Sequence of chain 1.C:
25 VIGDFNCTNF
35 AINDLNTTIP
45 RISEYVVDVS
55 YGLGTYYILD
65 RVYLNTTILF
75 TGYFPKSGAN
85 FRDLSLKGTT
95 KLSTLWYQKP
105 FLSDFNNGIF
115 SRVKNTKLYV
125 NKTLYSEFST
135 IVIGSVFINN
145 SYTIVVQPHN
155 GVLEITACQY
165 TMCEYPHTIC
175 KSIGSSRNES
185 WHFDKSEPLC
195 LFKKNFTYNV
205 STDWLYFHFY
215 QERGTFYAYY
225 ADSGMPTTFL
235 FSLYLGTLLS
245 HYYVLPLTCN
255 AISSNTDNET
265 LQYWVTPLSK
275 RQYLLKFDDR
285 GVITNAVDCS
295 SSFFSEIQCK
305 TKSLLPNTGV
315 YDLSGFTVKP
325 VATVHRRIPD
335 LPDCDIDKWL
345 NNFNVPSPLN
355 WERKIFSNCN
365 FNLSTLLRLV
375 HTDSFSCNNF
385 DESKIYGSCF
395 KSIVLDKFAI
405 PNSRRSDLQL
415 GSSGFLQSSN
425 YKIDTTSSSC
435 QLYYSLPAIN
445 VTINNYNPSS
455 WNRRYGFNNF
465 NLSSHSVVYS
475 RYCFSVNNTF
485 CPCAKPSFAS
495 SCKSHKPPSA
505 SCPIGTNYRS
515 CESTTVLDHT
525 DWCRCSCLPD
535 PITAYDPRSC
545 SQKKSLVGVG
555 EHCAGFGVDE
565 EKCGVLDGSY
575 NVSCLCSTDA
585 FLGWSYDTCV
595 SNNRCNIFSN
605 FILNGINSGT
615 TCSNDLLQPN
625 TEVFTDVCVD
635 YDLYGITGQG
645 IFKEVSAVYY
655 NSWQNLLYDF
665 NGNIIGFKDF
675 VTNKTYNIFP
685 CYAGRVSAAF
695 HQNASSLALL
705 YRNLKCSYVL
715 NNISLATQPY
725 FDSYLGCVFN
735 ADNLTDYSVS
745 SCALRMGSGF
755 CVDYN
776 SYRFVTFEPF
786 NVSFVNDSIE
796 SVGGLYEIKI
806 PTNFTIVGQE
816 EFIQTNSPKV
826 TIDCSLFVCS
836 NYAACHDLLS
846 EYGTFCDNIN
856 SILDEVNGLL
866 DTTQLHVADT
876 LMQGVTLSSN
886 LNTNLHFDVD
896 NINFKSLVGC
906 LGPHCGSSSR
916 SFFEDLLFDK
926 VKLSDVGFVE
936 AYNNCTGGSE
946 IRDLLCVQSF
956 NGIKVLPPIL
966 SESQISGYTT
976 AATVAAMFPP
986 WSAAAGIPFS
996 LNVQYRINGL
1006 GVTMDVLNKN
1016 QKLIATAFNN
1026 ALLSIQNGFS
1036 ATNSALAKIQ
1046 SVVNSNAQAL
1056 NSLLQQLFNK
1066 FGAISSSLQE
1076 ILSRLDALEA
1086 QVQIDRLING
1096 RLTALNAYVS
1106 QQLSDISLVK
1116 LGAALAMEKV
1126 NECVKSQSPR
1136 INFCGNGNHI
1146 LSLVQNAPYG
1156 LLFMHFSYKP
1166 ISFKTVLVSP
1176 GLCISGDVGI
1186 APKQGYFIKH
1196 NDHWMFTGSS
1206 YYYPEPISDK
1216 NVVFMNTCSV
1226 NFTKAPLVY

This small molecule binds to this protein.
Small molecule (SMILES): CC(=O)N[C@@H]1[C@@H](O)[C@H](O)[C@@H](CO)O[C@H]1O

Binding-site contacts:
Ligand atom O4 contacts residue TYR539 of chain 1.C at 3.4 Å.
Ligand atom O6 contacts residue PHE365 of chain 1.A at 4.4 Å.
Ligand atom C7 contacts residue THR369 of chain 1.A at 4.5 Å.
Ligand atom C4 contacts residue ASN366 of chain 1.A at 4.3 Å.
Ligand atom C1 contacts residue ASN366 of chain 1.A at 1.4 Å.
Ligand atom C7 contacts residue ASN366 of chain 1.A at 3.3 Å.
Ligand atom O6 contacts residue ASN618 of chain 1.A at 3.6 Å.
Ligand atom C3 contacts residue ASN366 of chain 1.A at 3.8 Å.
Ligand atom C7 contacts residue ALA538 of chain 1.C at 4.2 Å (hydrophobic).
Ligand atom C3 contacts residue TYR539 of chain 1.C at 3.9 Å (hydrophobic).
Ligand atom C8 contacts residue ASN366 of chain 1.A at 4.4 Å.
Ligand atom O7 contacts residue ASN618 of chain 1.A at 3.5 Å (h-bond).
Ligand atom N2 contacts residue ALA538 of chain 1.C at 4.1 Å.
Ligand atom O6 contacts residue ASN366 of chain 1.A at 4.2 Å.
Ligand atom C5 contacts residue ASN366 of chain 1.A at 3.7 Å.
Ligand atom C8 contacts residue PRO541 of chain 1.C at 3.9 Å (hydrophobic).
Ligand atom N2 contacts residue ASN366 of chain 1.A at 2.8 Å (h-bond).
Ligand atom C6 contacts residue ASP337 of chain 1.A at 3.3 Å.
Ligand atom O5 contacts residue ASN366 of chain 1.A at 2.4 Å (h-bond).
Ligand atom O3 contacts residue TYR539 of chain 1.C at 3.2 Å.
Ligand atom N2 contacts residue TYR539 of chain 1.C at 4.5 Å.
Ligand atom O7 contacts residue ASN366 of chain 1.A at 3.2 Å.
Ligand atom O6 contacts residue ASN364 of chain 1.A at 3.4 Å.
Ligand atom C8 contacts residue ALA538 of chain 1.C at 3.4 Å (hydrophobic).
Ligand atom C2 contacts residue ASN366 of chain 1.A at 2.5 Å.
Ligand atom C8 contacts residue THR369 of chain 1.A at 4.2 Å.
Ligand atom O6 contacts residue ASP337 of chain 1.A at 4.0 Å.
Ligand atom C4 contacts residue TYR539 of chain 1.C at 4.3 Å (hydrophobic).
Ligand atom O7 contacts residue ASP619 of chain 1.A at 3.9 Å.
Ligand atom C5 contacts residue ASP337 of chain 1.A at 4.3 Å.

Sequence of chain 1.A:
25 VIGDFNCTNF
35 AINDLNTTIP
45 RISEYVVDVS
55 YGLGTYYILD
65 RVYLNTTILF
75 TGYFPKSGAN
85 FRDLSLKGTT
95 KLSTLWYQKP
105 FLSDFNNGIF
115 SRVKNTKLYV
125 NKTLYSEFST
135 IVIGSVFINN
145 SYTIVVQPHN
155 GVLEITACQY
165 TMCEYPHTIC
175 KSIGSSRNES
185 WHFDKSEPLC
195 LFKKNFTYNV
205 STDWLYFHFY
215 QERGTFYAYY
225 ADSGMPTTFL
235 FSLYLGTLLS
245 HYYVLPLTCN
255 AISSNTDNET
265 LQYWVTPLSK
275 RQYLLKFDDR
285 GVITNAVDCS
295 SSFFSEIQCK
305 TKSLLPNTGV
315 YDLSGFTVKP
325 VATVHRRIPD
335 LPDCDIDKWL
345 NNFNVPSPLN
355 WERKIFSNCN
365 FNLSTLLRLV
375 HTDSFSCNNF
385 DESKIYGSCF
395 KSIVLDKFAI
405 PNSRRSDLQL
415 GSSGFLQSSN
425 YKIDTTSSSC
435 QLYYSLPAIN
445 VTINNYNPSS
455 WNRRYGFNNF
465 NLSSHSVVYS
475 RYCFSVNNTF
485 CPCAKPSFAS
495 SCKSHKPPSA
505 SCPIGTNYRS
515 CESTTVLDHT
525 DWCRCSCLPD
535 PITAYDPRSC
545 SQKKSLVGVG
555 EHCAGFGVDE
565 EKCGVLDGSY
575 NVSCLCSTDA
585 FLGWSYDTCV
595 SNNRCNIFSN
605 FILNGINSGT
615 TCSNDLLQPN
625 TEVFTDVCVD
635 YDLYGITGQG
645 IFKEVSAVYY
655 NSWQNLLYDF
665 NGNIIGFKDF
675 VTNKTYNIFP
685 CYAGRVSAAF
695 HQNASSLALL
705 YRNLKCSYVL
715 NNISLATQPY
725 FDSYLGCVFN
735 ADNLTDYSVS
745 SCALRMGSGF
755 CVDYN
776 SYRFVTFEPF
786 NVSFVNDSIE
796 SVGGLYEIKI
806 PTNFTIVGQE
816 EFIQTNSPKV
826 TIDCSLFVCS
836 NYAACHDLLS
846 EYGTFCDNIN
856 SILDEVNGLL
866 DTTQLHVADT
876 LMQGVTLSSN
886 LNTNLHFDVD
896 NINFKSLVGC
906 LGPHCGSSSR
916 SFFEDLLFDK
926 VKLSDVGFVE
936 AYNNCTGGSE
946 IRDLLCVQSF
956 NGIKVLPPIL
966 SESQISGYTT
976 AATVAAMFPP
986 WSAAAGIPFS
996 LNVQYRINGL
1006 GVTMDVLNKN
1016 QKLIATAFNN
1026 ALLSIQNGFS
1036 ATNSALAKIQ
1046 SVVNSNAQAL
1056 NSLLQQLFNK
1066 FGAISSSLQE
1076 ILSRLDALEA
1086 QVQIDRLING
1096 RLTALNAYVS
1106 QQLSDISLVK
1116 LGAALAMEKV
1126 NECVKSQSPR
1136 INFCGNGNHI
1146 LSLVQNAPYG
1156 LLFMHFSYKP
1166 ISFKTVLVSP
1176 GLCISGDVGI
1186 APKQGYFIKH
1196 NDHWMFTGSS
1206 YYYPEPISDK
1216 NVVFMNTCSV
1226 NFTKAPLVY